A protein and the small-molecule ligand that binds it are described below.
Small molecule (SMILES): Cc1cn([C@H]2C[C@H](O[P](=O)(O)OC[C@H]3O[C@@H](n4cc(C)c(=O)[nH]c4=O)C[C@@H]3O[P](=O)(O)OC[C@H]3O[C@@H](n4cnc5c(N)ncnc54)C[C@@H]3O[P](=O)(O)OC[C@H]3O[C@@H](n4cc(C)c(=O)[nH]c4=O)C[C@@H]3O[P](=O)(O)OC[C@H]3O[C@@H](n4cnc5c(=O)nc(N)[nH]c54)C[C@@H]3O[P](=O)(O)OC[C@H]3O[C@@H](n4cnc5c(=O)nc(N)[nH]c54)C[C@@H]3O[P](=O)(O)OC[C@H]3O[C@@H](n4cnc5c(=O)nc(N)[nH]c54)C[C@@H]3O)[C@@H](CO[P](=O)(O)O[C@H]3C[C@H](n4ccc(N)nc4=O)O[C@@H]3CO)O2)c(=O)[nH]c1=O

Binding-site contacts:
Ligand atom N6 contacts residue DT5 of chain 1.C at 3.1 Å (h-bond).
Ligand atom C6 contacts residue DC1 of chain 1.C at 3.3 Å.
Ligand atom O2 contacts residue DA4 of chain 1.C at 3.2 Å (h-bond).
Ligand atom N3 contacts residue DA7 of chain 1.C at 2.7 Å (h-bond).
Ligand atom N3 contacts residue DG8 of chain 1.C at 2.8 Å (h-bond).
Ligand atom O2 contacts residue DG8 of chain 1.C at 2.7 Å (h-bond).
Ligand atom N2 contacts residue DC3 of chain 1.C at 2.4 Å (h-bond).
Ligand atom N1 contacts residue DA4 of chain 1.C at 3.4 Å (h-bond).
Ligand atom C4' contacts residue TYR45 of chain 1.A at 3.2 Å (hydrophobic).
Ligand atom N1 contacts residue DC3 of chain 1.C at 2.6 Å (h-bond).
Ligand atom O6 contacts residue DC1 of chain 1.C at 2.7 Å (h-bond).
Ligand atom O2 contacts residue DA7 of chain 1.C at 3.4 Å.
Ligand atom O4 contacts residue DA7 of chain 1.C at 3.0 Å (h-bond).
Ligand atom N4 contacts residue DG8 of chain 1.C at 2.9 Å (h-bond).
Ligand atom N2 contacts residue DA4 of chain 1.C at 3.1 Å.
Ligand atom O4 contacts residue DA6 of chain 1.C at 2.9 Å (h-bond).
Ligand atom N3 contacts residue DA6 of chain 1.C at 2.6 Å (h-bond).
Ligand atom O4' contacts residue PRO81 of chain 1.A at 3.2 Å.
Ligand atom C2 contacts residue DT5 of chain 1.C at 3.4 Å.
Ligand atom N4 contacts residue DA7 of chain 1.C at 3.2 Å (h-bond).
Ligand atom N6 contacts residue DA4 of chain 1.C at 3.4 Å (h-bond).
Ligand atom C2 contacts residue DA4 of chain 1.C at 3.4 Å.
Ligand atom C2 contacts residue DA6 of chain 1.C at 3.3 Å.
Ligand atom C6 contacts residue DC2 of chain 1.C at 3.3 Å.
Ligand atom C2 contacts residue DC2 of chain 1.C at 3.4 Å.
Ligand atom C2 contacts residue DC3 of chain 1.C at 3.0 Å.
Ligand atom O2 contacts residue DA6 of chain 1.C at 3.2 Å.
Ligand atom O6 contacts residue DC2 of chain 1.C at 2.7 Å (h-bond).
Ligand atom C6 contacts residue DC3 of chain 1.C at 3.4 Å.
Ligand atom N3 contacts residue DA4 of chain 1.C at 2.9 Å (h-bond).
Ligand atom N1 contacts residue DC2 of chain 1.C at 2.7 Å (h-bond).
Ligand atom O6 contacts residue DC3 of chain 1.C at 3.0 Å (h-bond).
Ligand atom O2 contacts residue ARG97 of chain 1.A at 2.7 Å (salt-bridge).
Ligand atom N1 contacts residue DT5 of chain 1.C at 2.8 Å (h-bond).
Ligand atom O4' contacts residue ARG97 of chain 1.A at 3.0 Å (salt-bridge).
Ligand atom N1 contacts residue DC1 of chain 1.C at 3.1 Å (h-bond).
Ligand atom N2 contacts residue DC2 of chain 1.C at 2.7 Å (h-bond).
Ligand atom O4 contacts residue DA4 of chain 1.C at 3.0 Å (h-bond).
Ligand atom N1 contacts residue DA6 of chain 1.C at 3.3 Å.
Ligand atom C2 contacts residue DA6 of chain 1.C at 3.4 Å.

Sequence of chain 1.A:
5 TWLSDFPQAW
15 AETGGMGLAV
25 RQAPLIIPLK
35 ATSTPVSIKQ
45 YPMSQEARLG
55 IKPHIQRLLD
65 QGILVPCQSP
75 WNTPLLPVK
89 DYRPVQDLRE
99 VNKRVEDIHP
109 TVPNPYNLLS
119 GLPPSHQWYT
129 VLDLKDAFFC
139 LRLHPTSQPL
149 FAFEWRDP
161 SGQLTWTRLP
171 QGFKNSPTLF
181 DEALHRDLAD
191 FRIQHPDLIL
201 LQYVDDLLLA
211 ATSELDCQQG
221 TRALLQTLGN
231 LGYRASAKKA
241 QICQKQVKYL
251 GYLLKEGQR